Binding-site contacts:
Ligand atom O7 contacts residue ASN333 of chain 1.C at 4.5 Å.
Ligand atom O5 contacts residue VAL446 of chain 1.C at 4.4 Å.
Ligand atom C1 contacts residue ASN297 of chain 1.C at 1.5 Å.
Ligand atom N2 contacts residue ASN297 of chain 1.C at 3.0 Å (h-bond).
Ligand atom C1 contacts residue GLN295 of chain 1.C at 4.0 Å.
Ligand atom C1 contacts residue VAL446 of chain 1.C at 4.3 Å (hydrophobic).
Ligand atom C7 contacts residue ASN297 of chain 1.C at 3.4 Å.
Ligand atom C3 contacts residue GLN295 of chain 1.C at 3.4 Å.
Ligand atom C5 contacts residue ASN297 of chain 1.C at 3.8 Å.
Ligand atom O3 contacts residue GLN295 of chain 1.C at 3.9 Å.
Ligand atom O5 contacts residue ASN297 of chain 1.C at 2.5 Å (h-bond).
Ligand atom C2 contacts residue ASN297 of chain 1.C at 2.5 Å.
Ligand atom C7 contacts residue GLN295 of chain 1.C at 4.0 Å.
Ligand atom C8 contacts residue GLN295 of chain 1.C at 3.7 Å.
Ligand atom C8 contacts residue ASN333 of chain 1.C at 3.6 Å.
Ligand atom C4 contacts residue ASN297 of chain 1.C at 4.4 Å.
Ligand atom N2 contacts residue GLN295 of chain 1.C at 3.0 Å (h-bond).
Ligand atom C3 contacts residue ASN297 of chain 1.C at 3.9 Å.
Ligand atom C2 contacts residue GLN295 of chain 1.C at 3.6 Å.
Ligand atom C8 contacts residue ASN297 of chain 1.C at 3.8 Å.
Ligand atom C8 contacts residue SER335 of chain 1.C at 4.1 Å.
Ligand atom O7 contacts residue ASN297 of chain 1.C at 3.5 Å (h-bond).

A small-molecule ligand and the protein it binds are described below.
Small molecule (SMILES): CC(=O)N[C@H]1[C@H](O[C@H]2[C@H](O)[C@@H](NC(C)=O)CO[C@@H]2CO)O[C@H](CO)[C@@H](O)[C@@H]1O

Sequence of chain 1.C:
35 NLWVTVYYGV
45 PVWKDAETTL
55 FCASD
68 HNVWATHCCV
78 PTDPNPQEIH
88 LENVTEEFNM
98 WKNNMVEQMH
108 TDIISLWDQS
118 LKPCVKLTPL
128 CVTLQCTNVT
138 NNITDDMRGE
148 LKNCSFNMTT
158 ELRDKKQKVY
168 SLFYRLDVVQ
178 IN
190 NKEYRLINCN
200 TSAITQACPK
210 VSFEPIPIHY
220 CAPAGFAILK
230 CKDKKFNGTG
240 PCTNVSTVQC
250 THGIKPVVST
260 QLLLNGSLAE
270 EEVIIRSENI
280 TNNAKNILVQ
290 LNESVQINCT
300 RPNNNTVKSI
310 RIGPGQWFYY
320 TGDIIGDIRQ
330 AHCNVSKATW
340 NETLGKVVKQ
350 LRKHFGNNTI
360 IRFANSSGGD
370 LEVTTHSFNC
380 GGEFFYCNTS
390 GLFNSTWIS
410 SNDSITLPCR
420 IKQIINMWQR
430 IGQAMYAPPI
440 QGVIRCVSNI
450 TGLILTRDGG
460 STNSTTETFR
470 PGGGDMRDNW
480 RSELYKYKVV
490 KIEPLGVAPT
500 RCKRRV